Sequence of chain 1.H:
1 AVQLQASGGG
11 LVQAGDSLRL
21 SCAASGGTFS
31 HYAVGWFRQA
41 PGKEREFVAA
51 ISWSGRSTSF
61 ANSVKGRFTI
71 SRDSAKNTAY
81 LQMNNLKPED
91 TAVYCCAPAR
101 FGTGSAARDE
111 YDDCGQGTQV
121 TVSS

This small molecule binds to this protein.
Small molecule (SMILES): CC(=O)N[C@@H]1[C@@H](O)[C@H](O)[C@@H](CO)O[C@H]1O

Binding-site contacts:
Ligand atom O6 contacts residue SER25 of chain 1.C at 3.6 Å.
Ligand atom C7 contacts residue ARG56 of chain 1.H at 4.1 Å.
Ligand atom C1 contacts residue GLN26 of chain 1.C at 3.9 Å.
Ligand atom C4 contacts residue ASN23 of chain 1.C at 4.2 Å.
Ligand atom C1 contacts residue SER25 of chain 1.C at 3.7 Å.
Ligand atom C5 contacts residue SER25 of chain 1.C at 4.2 Å.
Ligand atom C2 contacts residue ASN23 of chain 1.C at 2.5 Å.
Ligand atom C8 contacts residue ASN23 of chain 1.C at 4.0 Å.
Ligand atom C8 contacts residue ARG56 of chain 1.H at 3.1 Å.
Ligand atom O6 contacts residue GLN26 of chain 1.C at 3.8 Å.
Ligand atom C3 contacts residue ASN23 of chain 1.C at 3.8 Å.
Ligand atom C5 contacts residue ASN23 of chain 1.C at 3.7 Å.
Ligand atom O5 contacts residue ASN23 of chain 1.C at 2.4 Å (h-bond).
Ligand atom O5 contacts residue GLN26 of chain 1.C at 3.4 Å (h-bond).
Ligand atom C7 contacts residue ASN23 of chain 1.C at 3.8 Å.
Ligand atom N2 contacts residue ASN23 of chain 1.C at 2.8 Å (h-bond).
Ligand atom C1 contacts residue ASN23 of chain 1.C at 1.4 Å.
Ligand atom O5 contacts residue SER25 of chain 1.C at 3.7 Å.
Ligand atom N2 contacts residue ARG56 of chain 1.H at 4.0 Å.
Ligand atom C2 contacts residue GLN26 of chain 1.C at 4.3 Å.

Sequence of chain 1.C:
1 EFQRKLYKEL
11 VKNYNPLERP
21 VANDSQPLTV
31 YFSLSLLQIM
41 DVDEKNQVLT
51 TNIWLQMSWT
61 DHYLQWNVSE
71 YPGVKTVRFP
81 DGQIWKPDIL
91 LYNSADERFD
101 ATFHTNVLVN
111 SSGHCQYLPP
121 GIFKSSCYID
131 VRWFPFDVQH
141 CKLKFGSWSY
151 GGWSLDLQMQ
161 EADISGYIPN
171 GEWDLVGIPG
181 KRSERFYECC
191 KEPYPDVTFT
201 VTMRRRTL